Sequence of chain 1.H:
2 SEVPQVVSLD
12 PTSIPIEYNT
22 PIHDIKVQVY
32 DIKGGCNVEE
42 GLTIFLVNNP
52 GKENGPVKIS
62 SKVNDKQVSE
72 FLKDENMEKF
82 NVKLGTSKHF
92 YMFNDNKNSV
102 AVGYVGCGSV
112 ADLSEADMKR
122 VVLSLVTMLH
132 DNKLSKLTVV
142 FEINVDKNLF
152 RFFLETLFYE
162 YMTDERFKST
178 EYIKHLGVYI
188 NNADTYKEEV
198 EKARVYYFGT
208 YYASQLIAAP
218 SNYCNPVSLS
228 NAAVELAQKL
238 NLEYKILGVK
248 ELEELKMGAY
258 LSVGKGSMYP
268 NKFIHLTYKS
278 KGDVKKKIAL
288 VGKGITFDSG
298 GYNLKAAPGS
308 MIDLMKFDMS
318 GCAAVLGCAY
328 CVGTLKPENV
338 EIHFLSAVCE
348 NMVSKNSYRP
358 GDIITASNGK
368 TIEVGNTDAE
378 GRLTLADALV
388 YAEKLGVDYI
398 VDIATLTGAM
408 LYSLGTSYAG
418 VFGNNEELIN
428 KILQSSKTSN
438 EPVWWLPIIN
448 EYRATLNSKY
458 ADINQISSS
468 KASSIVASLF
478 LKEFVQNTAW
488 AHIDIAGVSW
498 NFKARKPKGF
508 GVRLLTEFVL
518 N

Binding-site contacts:
Ligand atom C7 contacts residue LYS302 of chain 1.K at 4.0 Å.
Ligand atom N1 contacts residue ZN1 of chain 1.VB at 3.1 Å.
Ligand atom O1 contacts residue ASP375 of chain 1.K at 2.7 Å (salt-bridge).
Ligand atom O2 contacts residue ZN1 of chain 1.UB at 2.2 Å.
Ligand atom C7 contacts residue ZN1 of chain 1.VB at 3.9 Å.
Ligand atom N1 contacts residue LEU403 of chain 1.K at 3.0 Å (h-bond).
Ligand atom O1 contacts residue ZN1 of chain 1.UB at 2.2 Å.
Ligand atom O1 contacts residue ASP295 of chain 1.K at 3.4 Å (salt-bridge).
Ligand atom O4 contacts residue THR404 of chain 1.K at 3.6 Å.
Ligand atom O2 contacts residue CO31 of chain 1.XB at 2.5 Å (h-bond).
Ligand atom C8 contacts residue GLY405 of chain 1.K at 3.7 Å.
Ligand atom O1 contacts residue LYS302 of chain 1.K at 3.0 Å (salt-bridge).
Ligand atom O2 contacts residue ASP375 of chain 1.K at 2.9 Å (salt-bridge).
Ligand atom N1 contacts residue ZN1 of chain 1.UB at 3.0 Å.
Ligand atom C7 contacts residue ASP375 of chain 1.K at 3.3 Å.
Ligand atom C3 contacts residue ASP375 of chain 1.K at 3.3 Å.
Ligand atom C6 contacts residue LEU403 of chain 1.K at 3.7 Å (hydrophobic).
Ligand atom O2 contacts residue ASP295 of chain 1.K at 3.0 Å (salt-bridge).
Ligand atom C1 contacts residue ASP375 of chain 1.K at 3.9 Å.
Ligand atom C1 contacts residue ASN373 of chain 1.K at 3.9 Å.
Ligand atom C7 contacts residue LEU403 of chain 1.K at 3.8 Å (hydrophobic).
Ligand atom C16 contacts residue GLY405 of chain 1.K at 3.9 Å.
Ligand atom C13 contacts residue TYR409 of chain 1.H at 3.9 Å (hydrophobic).
Ligand atom N1 contacts residue CO31 of chain 1.XB at 2.4 Å (h-bond).
Ligand atom O4 contacts residue GLY405 of chain 1.K at 2.5 Å (h-bond).
Ligand atom C7 contacts residue ZN1 of chain 1.UB at 2.9 Å.
Ligand atom C3 contacts residue ALA376 of chain 1.K at 3.5 Å (hydrophobic).
Ligand atom O2 contacts residue LYS290 of chain 1.K at 3.6 Å (salt-bridge).
Ligand atom O2 contacts residue ZN1 of chain 1.VB at 2.1 Å.
Ligand atom O2 contacts residue GLU377 of chain 1.K at 2.9 Å (salt-bridge).
Ligand atom C3 contacts residue ARG379 of chain 1.K at 3.9 Å.
Ligand atom C14 contacts residue TYR409 of chain 1.K at 3.6 Å (hydrophobic).
Ligand atom C7 contacts residue CO31 of chain 1.XB at 3.6 Å.
Ligand atom N1 contacts residue ASP375 of chain 1.K at 3.4 Å (salt-bridge).
Ligand atom C3 contacts residue LEU403 of chain 1.K at 4.0 Å (hydrophobic).
Ligand atom C3 contacts residue CO31 of chain 1.XB at 3.0 Å.
Ligand atom O3 contacts residue LYS302 of chain 1.K at 3.9 Å.
Ligand atom N1 contacts residue ASP295 of chain 1.K at 4.0 Å.
Ligand atom C14 contacts residue ALA406 of chain 1.K at 3.9 Å (hydrophobic).
Ligand atom O3 contacts residue GLY405 of chain 1.K at 3.9 Å.

A protein and the small-molecule ligand that binds it are described below.
Small molecule (SMILES): CC(C)C[C@@H](C(=O)N[C@H](C(=O)O)c1ccccc1)[C@H](O)C(=O)NO

Sequence of chain 1.K:
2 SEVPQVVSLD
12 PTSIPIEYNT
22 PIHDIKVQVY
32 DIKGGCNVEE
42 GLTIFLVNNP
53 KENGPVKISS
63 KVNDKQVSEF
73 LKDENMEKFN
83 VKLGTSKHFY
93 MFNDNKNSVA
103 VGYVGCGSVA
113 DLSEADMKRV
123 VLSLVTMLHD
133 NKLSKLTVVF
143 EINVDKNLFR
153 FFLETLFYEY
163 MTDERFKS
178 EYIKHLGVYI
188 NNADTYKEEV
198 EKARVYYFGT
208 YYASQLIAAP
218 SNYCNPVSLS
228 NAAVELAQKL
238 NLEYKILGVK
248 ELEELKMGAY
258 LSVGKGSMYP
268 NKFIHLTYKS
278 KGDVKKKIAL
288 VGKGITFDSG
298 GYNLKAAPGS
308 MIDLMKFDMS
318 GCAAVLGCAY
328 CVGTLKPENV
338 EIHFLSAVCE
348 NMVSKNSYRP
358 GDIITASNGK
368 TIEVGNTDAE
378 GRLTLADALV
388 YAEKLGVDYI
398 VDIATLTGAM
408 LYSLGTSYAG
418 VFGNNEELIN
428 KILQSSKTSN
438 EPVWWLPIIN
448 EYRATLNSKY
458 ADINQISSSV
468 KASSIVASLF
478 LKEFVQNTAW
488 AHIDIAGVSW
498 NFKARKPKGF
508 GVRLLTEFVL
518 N